Binding-site contacts:
Ligand atom O7 contacts residue ASN67 of chain 27.A at 4.1 Å.
Ligand atom C8 contacts residue PHE90 of chain 27.A at 3.9 Å (hydrophobic).
Ligand atom C1 contacts residue ASN67 of chain 27.A at 1.4 Å.
Ligand atom C8 contacts residue ASN67 of chain 27.A at 4.2 Å.
Ligand atom O5 contacts residue ASN67 of chain 27.A at 2.4 Å (h-bond).
Ligand atom C8 contacts residue MET118 of chain 27.A at 4.3 Å (hydrophobic).
Ligand atom C7 contacts residue ASN67 of chain 27.A at 3.7 Å.
Ligand atom C3 contacts residue ASN67 of chain 27.A at 3.8 Å.
Ligand atom C4 contacts residue ASN67 of chain 27.A at 4.2 Å.
Ligand atom N2 contacts residue ASN67 of chain 27.A at 2.9 Å (h-bond).
Ligand atom C5 contacts residue ASN67 of chain 27.A at 3.7 Å.
Ligand atom C2 contacts residue ASN67 of chain 27.A at 2.5 Å.

A protein and the small-molecule ligand that binds it are described below.
Small molecule (SMILES): CC(=O)N[C@@H]1[C@@H](O)[C@H](O)[C@@H](CO)O[C@H]1O

Sequence of chain 27.A:
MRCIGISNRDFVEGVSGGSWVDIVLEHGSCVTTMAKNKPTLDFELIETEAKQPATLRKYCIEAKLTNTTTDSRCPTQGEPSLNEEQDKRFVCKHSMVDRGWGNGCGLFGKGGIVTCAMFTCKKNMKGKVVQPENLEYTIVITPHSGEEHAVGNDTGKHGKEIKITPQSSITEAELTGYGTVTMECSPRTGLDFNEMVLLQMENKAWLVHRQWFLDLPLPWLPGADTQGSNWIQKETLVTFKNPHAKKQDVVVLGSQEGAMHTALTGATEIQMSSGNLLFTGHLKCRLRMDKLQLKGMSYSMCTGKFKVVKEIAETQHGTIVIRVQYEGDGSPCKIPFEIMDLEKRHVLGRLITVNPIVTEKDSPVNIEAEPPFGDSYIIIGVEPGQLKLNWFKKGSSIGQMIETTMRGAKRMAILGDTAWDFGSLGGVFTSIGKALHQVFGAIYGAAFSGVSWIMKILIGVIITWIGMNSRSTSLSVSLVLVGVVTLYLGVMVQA